Binding-site contacts:
Ligand atom C07 contacts residue GLY315 of chain 1.B at 3.6 Å.
Ligand atom C02 contacts residue PRO294 of chain 1.B at 3.8 Å (hydrophobic).
Ligand atom N02 contacts residue PRO294 of chain 1.B at 3.9 Å.
Ligand atom C17 contacts residue HEM1 of chain 1.R at 3.8 Å.
Ligand atom N01 contacts residue HEM1 of chain 1.R at 3.8 Å.
Ligand atom C08 contacts residue GLU321 of chain 1.B at 3.5 Å.
Ligand atom C14 contacts residue HEM1 of chain 1.R at 3.4 Å.
Ligand atom N02 contacts residue TRP316 of chain 1.B at 2.8 Å (h-bond).
Ligand atom C03 contacts residue HEM1 of chain 1.R at 3.3 Å.
Ligand atom C07 contacts residue PRO294 of chain 1.B at 3.6 Å (hydrophobic).
Ligand atom C12 contacts residue HEM1 of chain 1.R at 3.3 Å.
Ligand atom N19 contacts residue TRP407 of chain 1.B at 3.7 Å.
Ligand atom C16 contacts residue HEM1 of chain 1.R at 3.4 Å.
Ligand atom C04 contacts residue HEM1 of chain 1.R at 3.9 Å.
Ligand atom C18 contacts residue HEM1 of chain 1.R at 3.7 Å.
Ligand atom F16 contacts residue VAL296 of chain 1.B at 3.0 Å.
Ligand atom N02 contacts residue HEM1 of chain 1.R at 3.3 Å.
Ligand atom N19 contacts residue H4B1 of chain 1.S at 2.4 Å (h-bond).
Ligand atom F15 contacts residue HEM1 of chain 1.R at 2.8 Å.
Ligand atom C13 contacts residue HEM1 of chain 1.R at 3.2 Å.
Ligand atom N02 contacts residue GLU321 of chain 1.B at 2.5 Å (salt-bridge).
Ligand atom C06 contacts residue GLU321 of chain 1.B at 3.5 Å.
Ligand atom C07 contacts residue HEM1 of chain 1.R at 3.4 Å.
Ligand atom N01 contacts residue GLU321 of chain 1.B at 2.7 Å (salt-bridge).
Ligand atom C09 contacts residue VAL296 of chain 1.B at 3.7 Å (hydrophobic).
Ligand atom C02 contacts residue TRP316 of chain 1.B at 3.8 Å (hydrophobic).
Ligand atom C02 contacts residue HEM1 of chain 1.R at 3.5 Å.
Ligand atom C03 contacts residue PRO294 of chain 1.B at 3.6 Å (hydrophobic).
Ligand atom C15 contacts residue HEM1 of chain 1.R at 3.4 Å.
Ligand atom C18 contacts residue H4B1 of chain 1.S at 3.4 Å.
Ligand atom C11 contacts residue HEM1 of chain 1.R at 3.5 Å.
Ligand atom C08 contacts residue HEM1 of chain 1.R at 3.4 Å.
Ligand atom N19 contacts residue HEM1 of chain 1.R at 2.6 Å (h-bond).
Ligand atom C02 contacts residue GLU321 of chain 1.B at 3.4 Å.
Ligand atom C11 contacts residue GLN207 of chain 1.B at 3.8 Å.
Ligand atom C05 contacts residue VAL296 of chain 1.B at 3.6 Å (hydrophobic).
Ligand atom C07 contacts residue PHE313 of chain 1.B at 3.6 Å (hydrophobic).
Ligand atom C09 contacts residue GLN207 of chain 1.B at 3.7 Å.
Ligand atom N02 contacts residue TYR317 of chain 1.B at 3.5 Å.
Ligand atom F16 contacts residue HEM1 of chain 1.R at 3.3 Å.

The small molecule below binds the protein below.
Small molecule (SMILES): Cc1cc(N)nc(CCc2cc(CCN)cc(F)c2F)c1

Sequence of chain 1.B:
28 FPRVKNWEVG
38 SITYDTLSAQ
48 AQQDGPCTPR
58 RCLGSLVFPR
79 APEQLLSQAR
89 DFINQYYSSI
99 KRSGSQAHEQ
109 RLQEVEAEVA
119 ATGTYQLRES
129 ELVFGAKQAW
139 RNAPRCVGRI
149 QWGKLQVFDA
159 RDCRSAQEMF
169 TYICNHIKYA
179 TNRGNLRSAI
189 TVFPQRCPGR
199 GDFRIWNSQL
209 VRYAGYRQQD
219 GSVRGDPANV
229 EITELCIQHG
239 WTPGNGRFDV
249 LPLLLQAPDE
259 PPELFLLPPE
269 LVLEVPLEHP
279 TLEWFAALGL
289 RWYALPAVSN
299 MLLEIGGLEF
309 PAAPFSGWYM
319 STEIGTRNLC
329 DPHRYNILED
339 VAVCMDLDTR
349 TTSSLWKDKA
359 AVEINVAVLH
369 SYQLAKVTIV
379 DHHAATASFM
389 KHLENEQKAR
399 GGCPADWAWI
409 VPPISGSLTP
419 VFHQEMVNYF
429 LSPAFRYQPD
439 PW